This small molecule binds to this protein.
Small molecule (SMILES): CC(=O)N[C@H]1[C@H](O[C@H]2[C@H](O)[C@@H](NC(C)=O)CO[C@@H]2CO)O[C@H](CO)[C@@H](O)[C@@H]1O

Binding-site contacts:
Ligand atom C6 contacts residue ASN40 of chain 1.F at 4.2 Å.
Ligand atom C3 contacts residue ASN40 of chain 1.F at 4.1 Å.
Ligand atom C5 contacts residue ASN40 of chain 1.F at 3.4 Å.
Ligand atom C8 contacts residue LYS39 of chain 1.F at 4.4 Å.
Ligand atom C4 contacts residue ASN40 of chain 1.F at 4.2 Å.
Ligand atom C1 contacts residue ASN40 of chain 1.F at 1.7 Å.
Ligand atom C7 contacts residue ASN40 of chain 1.F at 3.9 Å.
Ligand atom N2 contacts residue ASN40 of chain 1.F at 3.2 Å (h-bond).
Ligand atom O5 contacts residue ASN40 of chain 1.F at 2.0 Å (h-bond).
Ligand atom C2 contacts residue ASN40 of chain 1.F at 2.9 Å.
Ligand atom O7 contacts residue ASN40 of chain 1.F at 4.0 Å.

Sequence of chain 1.F:
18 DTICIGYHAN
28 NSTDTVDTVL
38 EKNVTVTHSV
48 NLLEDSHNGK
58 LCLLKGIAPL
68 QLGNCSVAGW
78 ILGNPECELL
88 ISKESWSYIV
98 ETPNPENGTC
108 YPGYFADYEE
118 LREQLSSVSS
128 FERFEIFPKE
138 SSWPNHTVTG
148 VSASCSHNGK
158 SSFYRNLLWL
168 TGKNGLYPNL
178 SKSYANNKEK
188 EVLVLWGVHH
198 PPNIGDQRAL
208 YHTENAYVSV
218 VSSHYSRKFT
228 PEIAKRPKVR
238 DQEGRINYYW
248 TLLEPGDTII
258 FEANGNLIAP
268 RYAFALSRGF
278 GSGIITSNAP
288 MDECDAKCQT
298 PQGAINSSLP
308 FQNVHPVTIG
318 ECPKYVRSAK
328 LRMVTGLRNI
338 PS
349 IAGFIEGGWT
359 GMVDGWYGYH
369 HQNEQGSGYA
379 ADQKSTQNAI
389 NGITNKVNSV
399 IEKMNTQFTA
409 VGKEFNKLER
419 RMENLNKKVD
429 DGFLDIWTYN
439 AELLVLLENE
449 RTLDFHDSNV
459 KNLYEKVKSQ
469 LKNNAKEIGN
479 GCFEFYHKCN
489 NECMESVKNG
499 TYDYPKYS